Binding-site contacts:
Ligand atom CAA contacts residue GLY47 of chain 2.B at 3.8 Å.
Ligand atom CAC contacts residue ALA242 of chain 2.B at 4.2 Å (hydrophobic).
Ligand atom OAM contacts residue TYR46 of chain 2.B at 4.3 Å.
Ligand atom CAN contacts residue ALA238 of chain 2.B at 3.7 Å (hydrophobic).
Ligand atom OAG contacts residue TYR46 of chain 2.B at 3.3 Å.
Ligand atom CAA contacts residue TYR46 of chain 2.B at 3.7 Å (hydrophobic).
Ligand atom CAC contacts residue ALA238 of chain 2.B at 4.1 Å (hydrophobic).
Ligand atom CAE contacts residue LEU214 of chain 2.B at 3.4 Å (hydrophobic).
Ligand atom CAP contacts residue GLU208 of chain 2.B at 4.3 Å.
Ligand atom CAU contacts residue TYR46 of chain 2.B at 4.0 Å (hydrophobic).
Ligand atom CAD contacts residue LEU241 of chain 2.B at 3.9 Å (hydrophobic).
Ligand atom CAQ contacts residue LEU241 of chain 2.B at 4.1 Å (hydrophobic).
Ligand atom OAF contacts residue ALA238 of chain 2.B at 2.9 Å (h-bond).
Ligand atom OAH contacts residue DMS1 of chain 2.K at 2.9 Å (h-bond).
Ligand atom CAK contacts residue ILE207 of chain 2.B at 4.4 Å (hydrophobic).
Ligand atom CAD contacts residue THR98 of chain 2.B at 3.6 Å.
Ligand atom CAC contacts residue LEU241 of chain 2.B at 3.6 Å (hydrophobic).
Ligand atom CAB contacts residue GLN204 of chain 2.B at 4.3 Å.
Ligand atom CAO contacts residue LEU214 of chain 2.B at 4.4 Å (hydrophobic).
Ligand atom CAK contacts residue TYR46 of chain 2.B at 3.4 Å (hydrophobic).
Ligand atom CAR contacts residue ALA238 of chain 2.B at 4.2 Å (hydrophobic).
Ligand atom OAM contacts residue LEU214 of chain 2.B at 4.3 Å.
Ligand atom CAO contacts residue TYR46 of chain 2.B at 4.0 Å (hydrophobic).
Ligand atom CAE contacts residue DMS1 of chain 2.K at 3.9 Å.
Ligand atom CAA contacts residue SER211 of chain 2.B at 3.8 Å.
Ligand atom CAE contacts residue TYR46 of chain 2.B at 4.3 Å (hydrophobic).
Ligand atom CAC contacts residue LEU173 of chain 2.B at 3.9 Å (hydrophobic).
Ligand atom OAH contacts residue THR98 of chain 2.B at 4.4 Å.
Ligand atom OAH contacts residue GLY170 of chain 2.B at 3.4 Å.
Ligand atom CAK contacts residue SER211 of chain 2.B at 3.9 Å.
Ligand atom CAA contacts residue GLU208 of chain 2.B at 4.4 Å.
Ligand atom CAC contacts residue GLN204 of chain 2.B at 4.2 Å.
Ligand atom CAB contacts residue ILE207 of chain 2.B at 3.4 Å (hydrophobic).
Ligand atom OAM contacts residue ILE207 of chain 2.B at 3.9 Å.
Ligand atom CAT contacts residue DMS1 of chain 2.K at 3.9 Å.
Ligand atom CAD contacts residue ALA238 of chain 2.B at 3.8 Å (hydrophobic).
Ligand atom CAS contacts residue LEU214 of chain 2.B at 4.4 Å (hydrophobic).
Ligand atom CAQ contacts residue ALA238 of chain 2.B at 3.7 Å (hydrophobic).
Ligand atom CAB contacts residue GLU208 of chain 2.B at 3.4 Å.
Ligand atom OAF contacts residue ALA242 of chain 2.B at 3.7 Å.

The protein below binds the small molecule below.
Small molecule (SMILES): CC[C@H]1OC(=O)[C@H](C)[C@@H](O)[C@@H](C)C[C@@H](C)C(=O)/C=C/[C@H]1C

Sequence of chain 2.B:
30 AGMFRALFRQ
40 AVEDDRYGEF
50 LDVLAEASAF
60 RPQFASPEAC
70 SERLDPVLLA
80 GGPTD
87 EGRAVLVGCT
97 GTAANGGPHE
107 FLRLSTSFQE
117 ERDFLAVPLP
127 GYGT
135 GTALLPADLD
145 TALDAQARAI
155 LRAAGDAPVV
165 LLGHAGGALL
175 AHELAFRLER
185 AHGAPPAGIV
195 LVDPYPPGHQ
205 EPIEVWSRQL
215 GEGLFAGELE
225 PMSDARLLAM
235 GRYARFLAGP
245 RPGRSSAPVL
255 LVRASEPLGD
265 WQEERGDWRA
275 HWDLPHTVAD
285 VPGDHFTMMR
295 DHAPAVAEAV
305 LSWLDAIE